Sequence of chain 1.A:
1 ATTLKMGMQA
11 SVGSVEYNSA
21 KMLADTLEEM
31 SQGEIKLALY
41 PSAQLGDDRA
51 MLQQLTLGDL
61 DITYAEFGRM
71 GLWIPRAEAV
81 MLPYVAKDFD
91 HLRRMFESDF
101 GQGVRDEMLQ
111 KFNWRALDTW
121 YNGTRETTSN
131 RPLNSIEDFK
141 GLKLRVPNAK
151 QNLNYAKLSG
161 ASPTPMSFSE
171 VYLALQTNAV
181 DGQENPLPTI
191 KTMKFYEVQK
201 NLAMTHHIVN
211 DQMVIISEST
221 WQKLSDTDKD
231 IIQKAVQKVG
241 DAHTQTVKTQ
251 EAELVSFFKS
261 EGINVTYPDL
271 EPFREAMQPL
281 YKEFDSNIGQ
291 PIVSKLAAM

The small molecule below binds the protein below.
Small molecule (SMILES): CC(=O)N[C@H]1[C@H]([C@H](O)[C@H](O)CO)O[C@](O)(C(=O)O)C[C@@H]1O

Binding-site contacts:
Ligand atom C2 contacts residue ARG125 of chain 1.A at 4.0 Å.
Ligand atom O8 contacts residue GLU66 of chain 1.A at 2.5 Å (salt-bridge).
Ligand atom C6 contacts residue GLU66 of chain 1.A at 3.8 Å.
Ligand atom C1 contacts residue ARG125 of chain 1.A at 3.9 Å.
Ligand atom C8 contacts residue GLU66 of chain 1.A at 3.4 Å.
Ligand atom C1 contacts residue PHE168 of chain 1.A at 3.5 Å (hydrophobic).
Ligand atom O9 contacts residue ARG69 of chain 1.A at 3.5 Å.
Ligand atom C9 contacts residue ARG69 of chain 1.A at 3.6 Å.
Ligand atom C11 contacts residue GLN212 of chain 1.A at 3.5 Å.
Ligand atom C11 contacts residue ALA65 of chain 1.A at 4.0 Å (hydrophobic).
Ligand atom O2 contacts residue ARG125 of chain 1.A at 2.9 Å (salt-bridge).
Ligand atom C1 contacts residue PRO147 of chain 1.A at 4.0 Å (hydrophobic).
Ligand atom O1A contacts residue PHE168 of chain 1.A at 3.5 Å.
Ligand atom O1A contacts residue ARG145 of chain 1.A at 2.8 Å (salt-bridge).
Ligand atom C9 contacts residue GLU66 of chain 1.A at 3.7 Å.
Ligand atom O8 contacts residue ARG125 of chain 1.A at 3.3 Å (salt-bridge).
Ligand atom O1B contacts residue PHE168 of chain 1.A at 3.4 Å.
Ligand atom O10 contacts residue ASP48 of chain 1.A at 3.3 Å.
Ligand atom C2 contacts residue ASN185 of chain 1.A at 3.8 Å.
Ligand atom C1 contacts residue ARG145 of chain 1.A at 3.5 Å.
Ligand atom O1B contacts residue ARG145 of chain 1.A at 2.8 Å (salt-bridge).
Ligand atom O1A contacts residue ASN185 of chain 1.A at 3.0 Å (h-bond).
Ligand atom C5 contacts residue GLN9 of chain 1.A at 3.6 Å.
Ligand atom O7 contacts residue ARG69 of chain 1.A at 3.5 Å (salt-bridge).
Ligand atom O9 contacts residue GLU66 of chain 1.A at 2.6 Å (salt-bridge).
Ligand atom C10 contacts residue ASP48 of chain 1.A at 3.8 Å.
Ligand atom O2 contacts residue ASN185 of chain 1.A at 2.6 Å (h-bond).
Ligand atom O4 contacts residue GLN9 of chain 1.A at 4.0 Å.
Ligand atom O7 contacts residue GLN9 of chain 1.A at 3.7 Å.
Ligand atom C1 contacts residue ASN185 of chain 1.A at 3.9 Å.
Ligand atom O10 contacts residue GLN9 of chain 1.A at 2.9 Å (h-bond).
Ligand atom C9 contacts residue ALA149 of chain 1.A at 3.9 Å (hydrophobic).
Ligand atom C11 contacts residue TYR64 of chain 1.A at 3.5 Å (hydrophobic).
Ligand atom C7 contacts residue GLU66 of chain 1.A at 3.5 Å.
Ligand atom C7 contacts residue ASP48 of chain 1.A at 3.5 Å.
Ligand atom O1A contacts residue ARG125 of chain 1.A at 3.2 Å (salt-bridge).
Ligand atom O1B contacts residue PRO147 of chain 1.A at 3.6 Å.
Ligand atom C3 contacts residue PHE168 of chain 1.A at 3.6 Å (hydrophobic).
Ligand atom C10 contacts residue GLN9 of chain 1.A at 3.9 Å.
Ligand atom O7 contacts residue ASP48 of chain 1.A at 2.7 Å (salt-bridge).